Sequence of chain 1.B:
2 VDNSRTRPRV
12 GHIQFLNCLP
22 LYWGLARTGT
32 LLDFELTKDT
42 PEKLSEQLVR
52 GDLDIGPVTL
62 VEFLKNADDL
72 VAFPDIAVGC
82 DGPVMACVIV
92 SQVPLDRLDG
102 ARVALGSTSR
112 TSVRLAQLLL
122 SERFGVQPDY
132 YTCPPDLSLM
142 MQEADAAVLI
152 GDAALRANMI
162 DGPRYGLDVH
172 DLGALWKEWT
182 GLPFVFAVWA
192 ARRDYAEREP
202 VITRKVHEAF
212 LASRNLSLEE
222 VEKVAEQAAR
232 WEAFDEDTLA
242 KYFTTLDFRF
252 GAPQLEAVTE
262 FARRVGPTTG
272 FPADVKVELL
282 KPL

Binding-site contacts:
Ligand atom C12 contacts residue SER113 of chain 1.B at 4.0 Å.
Ligand atom O11 contacts residue ARG111 of chain 1.B at 3.1 Å (salt-bridge).
Ligand atom C09 contacts residue SER113 of chain 1.B at 3.8 Å.
Ligand atom C08 contacts residue ILE151 of chain 1.B at 3.8 Å (hydrophobic).
Ligand atom O15 contacts residue TYR243 of chain 1.B at 2.5 Å (h-bond).
Ligand atom O11 contacts residue THR112 of chain 1.B at 3.1 Å (h-bond).
Ligand atom C09 contacts residue THR112 of chain 1.B at 3.7 Å.
Ligand atom O15 contacts residue LEU247 of chain 1.B at 3.5 Å.
Ligand atom C01 contacts residue VAL79 of chain 1.B at 3.5 Å (hydrophobic).
Ligand atom C01 contacts residue CYS88 of chain 1.B at 3.5 Å (hydrophobic).
Ligand atom C07 contacts residue PRO42 of chain 1.B at 4.0 Å (hydrophobic).
Ligand atom C06 contacts residue ALA188 of chain 1.B at 3.8 Å (hydrophobic).
Ligand atom C05 contacts residue ASN18 of chain 1.B at 4.0 Å.
Ligand atom O15 contacts residue ASN18 of chain 1.B at 3.6 Å.
Ligand atom O10 contacts residue SER110 of chain 1.B at 2.8 Å (h-bond).
Ligand atom O14 contacts residue GLY152 of chain 1.B at 3.2 Å (h-bond).
Ligand atom O03 contacts residue CYS88 of chain 1.B at 3.2 Å (h-bond).
Ligand atom C13 contacts residue ALA87 of chain 1.B at 3.5 Å (hydrophobic).
Ligand atom O10 contacts residue THR112 of chain 1.B at 3.5 Å (h-bond).
Ligand atom O10 contacts residue ILE151 of chain 1.B at 3.7 Å.
Ligand atom O10 contacts residue SER113 of chain 1.B at 2.8 Å (h-bond).
Ligand atom O11 contacts residue THR60 of chain 1.B at 2.5 Å (h-bond).
Ligand atom C01 contacts residue PHE187 of chain 1.B at 3.9 Å (hydrophobic).
Ligand atom C01 contacts residue VAL85 of chain 1.B at 4.0 Å (hydrophobic).
Ligand atom C09 contacts residue THR60 of chain 1.B at 3.5 Å.
Ligand atom O14 contacts residue ASN18 of chain 1.B at 3.0 Å (h-bond).
Ligand atom C02 contacts residue ASN18 of chain 1.B at 3.8 Å.
Ligand atom O14 contacts residue TYR243 of chain 1.B at 3.1 Å (h-bond).
Ligand atom O03 contacts residue ILE151 of chain 1.B at 3.9 Å.
Ligand atom O15 contacts residue ALA87 of chain 1.B at 3.2 Å.
Ligand atom O10 contacts residue ARG111 of chain 1.B at 3.9 Å.
Ligand atom C12 contacts residue ILE151 of chain 1.B at 3.5 Å (hydrophobic).
Ligand atom C13 contacts residue ASN18 of chain 1.B at 3.3 Å.
Ligand atom C02 contacts residue CYS88 of chain 1.B at 3.3 Å (hydrophobic).
Ligand atom O14 contacts residue ALA87 of chain 1.B at 3.3 Å.
Ligand atom C09 contacts residue SER110 of chain 1.B at 3.6 Å.
Ligand atom C07 contacts residue PHE187 of chain 1.B at 4.0 Å (hydrophobic).
Ligand atom C13 contacts residue TYR243 of chain 1.B at 3.2 Å (hydrophobic).
Ligand atom O11 contacts residue SER110 of chain 1.B at 3.8 Å.
Ligand atom C09 contacts residue ARG111 of chain 1.B at 3.9 Å.

The protein below binds the small molecule below.
Small molecule (SMILES): C=C(Oc1cccc(C(=O)O)c1)C(=O)O